Sequence of chain 1.A:
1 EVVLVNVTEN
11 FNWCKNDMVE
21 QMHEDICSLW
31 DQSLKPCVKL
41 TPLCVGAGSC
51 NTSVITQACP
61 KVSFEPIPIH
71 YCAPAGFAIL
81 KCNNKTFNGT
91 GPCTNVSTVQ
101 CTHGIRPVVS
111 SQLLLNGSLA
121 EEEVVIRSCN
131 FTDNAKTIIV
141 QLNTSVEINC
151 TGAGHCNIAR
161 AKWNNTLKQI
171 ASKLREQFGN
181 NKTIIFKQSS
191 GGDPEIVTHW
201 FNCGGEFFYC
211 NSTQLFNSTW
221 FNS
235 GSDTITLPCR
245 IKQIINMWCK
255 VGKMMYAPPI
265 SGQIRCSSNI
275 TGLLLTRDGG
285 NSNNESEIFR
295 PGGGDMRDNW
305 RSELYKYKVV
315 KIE

Binding-site contacts:
Ligand atom N2 contacts residue ASN143 of chain 1.A at 2.9 Å (h-bond).
Ligand atom C3 contacts residue ASN143 of chain 1.A at 3.8 Å.
Ligand atom C4 contacts residue GLN169 of chain 1.A at 4.2 Å.
Ligand atom C1 contacts residue VAL124 of chain 1.A at 4.3 Å (hydrophobic).
Ligand atom C3 contacts residue GLN169 of chain 1.A at 3.9 Å.
Ligand atom C5 contacts residue GLN169 of chain 1.A at 3.7 Å.
Ligand atom C1 contacts residue GLN169 of chain 1.A at 4.2 Å.
Ligand atom C8 contacts residue ASN143 of chain 1.A at 4.3 Å.
Ligand atom O7 contacts residue GLU122 of chain 1.A at 3.5 Å (salt-bridge).
Ligand atom C4 contacts residue ASN143 of chain 1.A at 4.2 Å.
Ligand atom O5 contacts residue ASN143 of chain 1.A at 2.4 Å (h-bond).
Ligand atom C5 contacts residue VAL124 of chain 1.A at 4.4 Å (hydrophobic).
Ligand atom O4 contacts residue GLN169 of chain 1.A at 4.1 Å.
Ligand atom C2 contacts residue GLU122 of chain 1.A at 4.1 Å.
Ligand atom C8 contacts residue THR144 of chain 1.A at 3.5 Å.
Ligand atom O7 contacts residue ASN143 of chain 1.A at 3.2 Å (h-bond).
Ligand atom C3 contacts residue SO41 of chain 1.U at 2.9 Å.
Ligand atom O6 contacts residue GLN169 of chain 1.A at 4.4 Å.
Ligand atom C2 contacts residue ASN143 of chain 1.A at 2.4 Å.
Ligand atom O5 contacts residue VAL124 of chain 1.A at 3.5 Å (h-bond).
Ligand atom O5 contacts residue GLU123 of chain 1.A at 3.5 Å.
Ligand atom C5 contacts residue ASN143 of chain 1.A at 3.7 Å.
Ligand atom C2 contacts residue SO41 of chain 1.U at 4.0 Å.
Ligand atom C4 contacts residue SO41 of chain 1.U at 3.9 Å.
Ligand atom N2 contacts residue SO41 of chain 1.U at 3.6 Å (h-bond).
Ligand atom O6 contacts residue VAL124 of chain 1.A at 3.3 Å (h-bond).
Ligand atom C7 contacts residue ASN143 of chain 1.A at 3.2 Å.
Ligand atom C7 contacts residue GLU122 of chain 1.A at 4.4 Å.
Ligand atom O5 contacts residue GLU122 of chain 1.A at 4.0 Å.
Ligand atom O6 contacts residue GLU123 of chain 1.A at 4.0 Å.
Ligand atom C6 contacts residue GLU123 of chain 1.A at 3.9 Å.
Ligand atom C1 contacts residue ASN143 of chain 1.A at 1.4 Å.
Ligand atom C1 contacts residue GLU122 of chain 1.A at 3.8 Å.
Ligand atom O5 contacts residue GLN169 of chain 1.A at 4.3 Å.
Ligand atom O4 contacts residue SO41 of chain 1.U at 3.7 Å.
Ligand atom O3 contacts residue SO41 of chain 1.U at 2.5 Å (h-bond).
Ligand atom C5 contacts residue GLU123 of chain 1.A at 4.4 Å.
Ligand atom C6 contacts residue VAL124 of chain 1.A at 4.2 Å (hydrophobic).
Ligand atom O6 contacts residue LYS173 of chain 1.A at 4.0 Å.
Ligand atom C1 contacts residue GLU123 of chain 1.A at 4.2 Å.

This small molecule binds to this protein.
Small molecule (SMILES): CC(=O)N[C@@H]1[C@@H](O)[C@H](O)[C@@H](CO)O[C@H]1O